Sequence of chain 4.B:
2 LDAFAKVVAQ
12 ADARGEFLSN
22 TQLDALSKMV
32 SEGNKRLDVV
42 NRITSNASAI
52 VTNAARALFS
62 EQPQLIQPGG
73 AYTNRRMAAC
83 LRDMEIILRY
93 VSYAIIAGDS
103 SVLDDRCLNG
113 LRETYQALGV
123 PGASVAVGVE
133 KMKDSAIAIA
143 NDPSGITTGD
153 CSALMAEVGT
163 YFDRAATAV

This protein binds this small molecule.
Small molecule (SMILES): C=CC1=C(C)/C(=C/c2[nH]c(/C=C3\N=C(/C=C4\NC(=O)C(C)=C4C=C)C(C)=C3CCC(=O)O)c(CCC(=O)O)c2C)NC1=O

Binding-site contacts:
Ligand atom CHD contacts residue ASP85 of chain 4.B at 3.7 Å.
Ligand atom CMD contacts residue ARG78 of chain 4.B at 3.4 Å.
Ligand atom O1D contacts residue ARG77 of chain 4.B at 2.7 Å (salt-bridge).
Ligand atom CMA contacts residue THR116 of chain 4.B at 3.7 Å.
Ligand atom NC contacts residue MEN72 of chain 4.B at 2.9 Å (h-bond).
Ligand atom NA contacts residue ASP85 of chain 4.B at 2.8 Å (salt-bridge).
Ligand atom C1C contacts residue PRO123 of chain 4.B at 3.6 Å (hydrophobic).
Ligand atom CBC contacts residue CYS82 of chain 4.B at 2.9 Å (hydrophobic).
Ligand atom C2C contacts residue CYS82 of chain 4.B at 3.4 Å (hydrophobic).
Ligand atom CAC contacts residue CYS82 of chain 4.B at 2.4 Å (hydrophobic).
Ligand atom C3D contacts residue ALA81 of chain 4.B at 3.5 Å (hydrophobic).
Ligand atom OC contacts residue LEU66 of chain 4.B at 3.6 Å.
Ligand atom C1C contacts residue MEN72 of chain 4.B at 3.4 Å.
Ligand atom CMB contacts residue ILE88 of chain 4.B at 3.7 Å (hydrophobic).
Ligand atom C1A contacts residue ARG84 of chain 4.B at 3.0 Å.
Ligand atom OC contacts residue ALA73 of chain 4.B at 3.5 Å (h-bond).
Ligand atom CHD contacts residue VAL122 of chain 4.B at 3.7 Å (hydrophobic).
Ligand atom CHA contacts residue ARG84 of chain 4.B at 3.2 Å.
Ligand atom C3C contacts residue CYS82 of chain 4.B at 3.0 Å (hydrophobic).
Ligand atom O2A contacts residue ARG84 of chain 4.B at 2.7 Å (salt-bridge).
Ligand atom CHD contacts residue CYS82 of chain 4.B at 3.7 Å (hydrophobic).
Ligand atom CAB contacts residue ILE88 of chain 4.B at 3.5 Å (hydrophobic).
Ligand atom C1D contacts residue ASP85 of chain 4.B at 3.7 Å.
Ligand atom CMD contacts residue MEN72 of chain 4.B at 3.1 Å.
Ligand atom C4A contacts residue ASP85 of chain 4.B at 3.7 Å.
Ligand atom ND contacts residue ASP85 of chain 4.B at 2.8 Å (salt-bridge).
Ligand atom CGA contacts residue ARG84 of chain 4.B at 3.7 Å.
Ligand atom CBD contacts residue MEN72 of chain 4.B at 3.7 Å.
Ligand atom C4B contacts residue ILE88 of chain 4.B at 3.6 Å (hydrophobic).
Ligand atom CBB contacts residue TYR92 of chain 4.B at 3.7 Å (hydrophobic).
Ligand atom C4C contacts residue CYS82 of chain 4.B at 3.1 Å (hydrophobic).
Ligand atom CAA contacts residue LEU120 of chain 4.B at 3.6 Å (hydrophobic).
Ligand atom NA contacts residue ARG84 of chain 4.B at 3.0 Å (salt-bridge).
Ligand atom CMC contacts residue SER126 of chain 4.B at 3.5 Å.
Ligand atom CBB contacts residue ARG108 of chain 4.B at 3.0 Å.
Ligand atom O2D contacts residue MEN72 of chain 4.B at 3.6 Å.
Ligand atom CMB contacts residue CYS109 of chain 4.B at 3.7 Å (hydrophobic).
Ligand atom OC contacts residue MEN72 of chain 4.B at 3.3 Å.
Ligand atom C2A contacts residue LEU120 of chain 4.B at 3.7 Å (hydrophobic).
Ligand atom CHB contacts residue LEU113 of chain 4.B at 3.6 Å (hydrophobic).